The protein below binds the small molecule below.
Small molecule (SMILES): NC(=[NH2+])NCCC[C@H](N)C(=O)O

Sequence of chain 1.B:
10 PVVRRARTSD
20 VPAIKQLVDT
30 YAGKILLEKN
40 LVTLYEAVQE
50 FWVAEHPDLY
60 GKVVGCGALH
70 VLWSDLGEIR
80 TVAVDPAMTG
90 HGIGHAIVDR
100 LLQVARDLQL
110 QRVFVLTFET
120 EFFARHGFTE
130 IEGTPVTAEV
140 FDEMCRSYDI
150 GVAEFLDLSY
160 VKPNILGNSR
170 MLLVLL

Binding-site contacts:
Ligand atom NE contacts residue GLU153 of chain 1.B at 3.1 Å (salt-bridge).
Ligand atom CG contacts residue GLU153 of chain 1.B at 3.7 Å.
Ligand atom NH1 contacts residue GLY32 of chain 1.B at 2.5 Å (h-bond).
Ligand atom NE contacts residue ILE34 of chain 1.B at 4.2 Å.
Ligand atom CD contacts residue GLU153 of chain 1.B at 4.0 Å.
Ligand atom NH1 contacts residue ILE34 of chain 1.B at 3.9 Å.
Ligand atom CD contacts residue ILE164 of chain 1.B at 4.1 Å (hydrophobic).
Ligand atom NE contacts residue ASN163 of chain 1.B at 4.0 Å.
Ligand atom CB contacts residue LEU115 of chain 1.B at 3.9 Å (hydrophobic).
Ligand atom CA contacts residue LEU115 of chain 1.B at 3.2 Å (hydrophobic).
Ligand atom CG contacts residue LEU115 of chain 1.B at 3.4 Å (hydrophobic).
Ligand atom C contacts residue LEU35 of chain 1.B at 4.1 Å (hydrophobic).
Ligand atom OXT contacts residue LEU36 of chain 1.B at 2.9 Å (h-bond).
Ligand atom NH2 contacts residue LEU36 of chain 1.B at 3.5 Å.
Ligand atom CG contacts residue ASN167 of chain 1.B at 3.8 Å.
Ligand atom NH2 contacts residue ASN163 of chain 1.B at 4.0 Å.
Ligand atom CZ contacts residue ASN163 of chain 1.B at 3.6 Å.
Ligand atom NH1 contacts residue ASN163 of chain 1.B at 3.4 Å (h-bond).
Ligand atom OXT contacts residue LEU35 of chain 1.B at 3.5 Å.
Ligand atom N contacts residue LEU115 of chain 1.B at 3.2 Å (h-bond).
Ligand atom O contacts residue THR80 of chain 1.B at 2.9 Å (h-bond).
Ligand atom NE contacts residue ILE164 of chain 1.B at 3.7 Å.
Ligand atom NH2 contacts residue GLU153 of chain 1.B at 2.7 Å (salt-bridge).
Ligand atom O contacts residue ARG79 of chain 1.B at 3.1 Å.
Ligand atom CZ contacts residue LEU36 of chain 1.B at 4.2 Å (hydrophobic).
Ligand atom NH1 contacts residue LEU35 of chain 1.B at 4.1 Å.
Ligand atom CZ contacts residue GLY32 of chain 1.B at 3.5 Å.
Ligand atom CB contacts residue LEU36 of chain 1.B at 3.8 Å (hydrophobic).
Ligand atom C contacts residue LEU36 of chain 1.B at 4.0 Å (hydrophobic).
Ligand atom CZ contacts residue GLU153 of chain 1.B at 3.3 Å.
Ligand atom NH1 contacts residue LYS33 of chain 1.B at 3.2 Å (salt-bridge).
Ligand atom CB contacts residue GLU153 of chain 1.B at 3.8 Å.
Ligand atom OXT contacts residue THR80 of chain 1.B at 3.9 Å.
Ligand atom CD contacts residue ASN167 of chain 1.B at 3.7 Å.
Ligand atom NH2 contacts residue GLY32 of chain 1.B at 3.7 Å.
Ligand atom CG contacts residue ILE34 of chain 1.B at 3.7 Å (hydrophobic).
Ligand atom CD contacts residue ILE34 of chain 1.B at 3.4 Å (hydrophobic).
Ligand atom N contacts residue GLU153 of chain 1.B at 4.0 Å.
Ligand atom CB contacts residue ILE34 of chain 1.B at 3.6 Å (hydrophobic).
Ligand atom C contacts residue THR80 of chain 1.B at 3.8 Å.